Binding-site contacts:
Ligand atom F2 contacts residue PHE179 of chain 5.A at 3.6 Å.
Ligand atom C5B contacts residue LEU181 of chain 5.A at 3.5 Å (hydrophobic).
Ligand atom F3 contacts residue TYR142 of chain 5.A at 2.6 Å.
Ligand atom CM6 contacts residue TYR144 of chain 5.A at 3.6 Å (hydrophobic).
Ligand atom F3 contacts residue MET143 of chain 5.A at 3.3 Å.
Ligand atom N1A contacts residue TYR144 of chain 5.A at 3.3 Å.
Ligand atom O1 contacts residue LEU100 of chain 5.A at 3.7 Å.
Ligand atom F1 contacts residue TYR142 of chain 5.A at 3.3 Å.
Ligand atom C3 contacts residue LEU100 of chain 5.A at 3.6 Å (hydrophobic).
Ligand atom C2A contacts residue PHE179 of chain 5.A at 3.5 Å (hydrophobic).
Ligand atom C4 contacts residue LEU100 of chain 5.A at 3.7 Å (hydrophobic).
Ligand atom C1B contacts residue LEU181 of chain 5.A at 3.8 Å (hydrophobic).
Ligand atom O1 contacts residue MET214 of chain 5.A at 3.3 Å.
Ligand atom O1A contacts residue TYR144 of chain 5.A at 3.3 Å.
Ligand atom C1C contacts residue MET214 of chain 5.A at 3.5 Å (hydrophobic).
Ligand atom CM4 contacts residue TYR142 of chain 5.A at 3.5 Å (hydrophobic).
Ligand atom C4 contacts residue TYR190 of chain 5.A at 3.6 Å (hydrophobic).
Ligand atom F3 contacts residue ALA166 of chain 5.A at 3.2 Å.
Ligand atom C6B contacts residue LEU181 of chain 5.A at 3.5 Å (hydrophobic).
Ligand atom F2 contacts residue VAL168 of chain 5.A at 2.9 Å.
Ligand atom F1 contacts residue MET124 of chain 5.A at 3.5 Å.
Ligand atom C5B contacts residue TYR144 of chain 5.A at 3.7 Å (hydrophobic).
Ligand atom C3A contacts residue PHE179 of chain 5.A at 3.4 Å (hydrophobic).
Ligand atom N3A contacts residue PHE179 of chain 5.A at 3.2 Å.
Ligand atom CM3 contacts residue ASN212 of chain 5.A at 3.6 Å.
Ligand atom N1A contacts residue PHE179 of chain 5.A at 3.6 Å.
Ligand atom N2 contacts residue LEU100 of chain 5.A at 3.8 Å.
Ligand atom N3A contacts residue LEU217 of chain 5.A at 3.6 Å.
Ligand atom C1B contacts residue ILE98 of chain 5.A at 3.7 Å (hydrophobic).
Ligand atom CM6 contacts residue MET214 of chain 5.A at 3.4 Å (hydrophobic).
Ligand atom F1 contacts residue LEU217 of chain 5.A at 3.3 Å.
Ligand atom CM6 contacts residue LEU184 of chain 5.A at 3.4 Å (hydrophobic).
Ligand atom F3 contacts residue TYR144 of chain 5.A at 3.1 Å.
Ligand atom C4B contacts residue LEU181 of chain 5.A at 3.8 Å (hydrophobic).
Ligand atom C2A contacts residue TYR144 of chain 5.A at 3.6 Å (hydrophobic).
Ligand atom O1B contacts residue ILE98 of chain 5.A at 3.1 Å.
Ligand atom F2 contacts residue TYR142 of chain 5.A at 3.6 Å.
Ligand atom C3A contacts residue TYR144 of chain 5.A at 3.7 Å (hydrophobic).
Ligand atom CM3 contacts residue TYR190 of chain 5.A at 3.7 Å (hydrophobic).
Ligand atom CM2 contacts residue ILE122 of chain 5.A at 3.5 Å (hydrophobic).

This protein binds this small molecule.
Small molecule (SMILES): Cc1cc(CCCOc2c(C)cc(-c3noc(C(F)(F)F)n3)cc2C)on1

Sequence of chain 5.A:
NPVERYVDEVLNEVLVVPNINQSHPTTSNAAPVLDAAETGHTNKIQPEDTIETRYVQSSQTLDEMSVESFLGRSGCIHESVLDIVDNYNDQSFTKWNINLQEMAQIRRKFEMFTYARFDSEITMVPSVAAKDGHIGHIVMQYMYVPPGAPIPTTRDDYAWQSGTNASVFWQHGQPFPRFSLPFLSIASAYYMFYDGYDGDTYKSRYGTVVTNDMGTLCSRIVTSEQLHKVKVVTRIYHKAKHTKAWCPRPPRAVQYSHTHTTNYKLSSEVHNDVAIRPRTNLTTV

Sequence of chain 5.C:
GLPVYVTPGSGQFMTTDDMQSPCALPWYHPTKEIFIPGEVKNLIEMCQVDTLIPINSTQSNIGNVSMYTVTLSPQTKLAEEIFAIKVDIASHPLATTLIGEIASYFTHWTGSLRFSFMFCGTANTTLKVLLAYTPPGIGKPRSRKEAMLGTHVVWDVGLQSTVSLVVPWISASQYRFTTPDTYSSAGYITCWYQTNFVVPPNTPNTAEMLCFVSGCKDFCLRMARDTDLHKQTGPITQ